Sequence of chain 2.C:
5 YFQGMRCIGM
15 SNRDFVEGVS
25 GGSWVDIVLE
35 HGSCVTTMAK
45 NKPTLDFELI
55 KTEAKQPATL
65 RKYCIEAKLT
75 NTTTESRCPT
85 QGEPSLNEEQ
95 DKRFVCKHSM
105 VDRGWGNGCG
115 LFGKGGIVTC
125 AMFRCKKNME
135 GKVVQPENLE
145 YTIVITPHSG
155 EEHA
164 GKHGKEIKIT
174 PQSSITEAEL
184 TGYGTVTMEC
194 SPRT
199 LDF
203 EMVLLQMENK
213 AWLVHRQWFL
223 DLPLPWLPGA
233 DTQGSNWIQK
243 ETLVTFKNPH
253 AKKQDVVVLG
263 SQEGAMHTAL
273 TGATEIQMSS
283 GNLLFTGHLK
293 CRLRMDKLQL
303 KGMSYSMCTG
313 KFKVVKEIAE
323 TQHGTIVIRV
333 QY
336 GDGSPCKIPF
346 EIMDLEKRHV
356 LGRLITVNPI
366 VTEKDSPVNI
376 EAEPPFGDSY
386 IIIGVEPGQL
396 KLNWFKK

Binding-site contacts:
Ligand atom C5 contacts residue NAG1 of chain 2.T at 3.7 Å.
Ligand atom C4 contacts residue NAG1 of chain 2.T at 2.9 Å.
Ligand atom O5 contacts residue THR48 of chain 2.D at 4.0 Å.
Ligand atom O3 contacts residue NAG1 of chain 2.T at 2.4 Å (h-bond).
Ligand atom C4 contacts residue ASN75 of chain 2.C at 4.0 Å.
Ligand atom C1 contacts residue ASN75 of chain 2.C at 1.3 Å.
Ligand atom C8 contacts residue PHE98 of chain 2.C at 3.6 Å (hydrophobic).
Ligand atom C2 contacts residue ASN75 of chain 2.C at 2.6 Å.
Ligand atom O6 contacts residue GLU46 of chain 2.D at 3.8 Å.
Ligand atom C5 contacts residue ASN75 of chain 2.C at 3.2 Å.
Ligand atom C8 contacts residue MET126 of chain 2.C at 3.7 Å (hydrophobic).
Ligand atom C3 contacts residue NAG1 of chain 2.T at 3.3 Å.
Ligand atom C6 contacts residue ASN75 of chain 2.C at 3.8 Å.
Ligand atom O6 contacts residue CYS45 of chain 2.D at 3.4 Å (h-bond).
Ligand atom O6 contacts residue THR48 of chain 2.D at 4.0 Å.
Ligand atom C6 contacts residue THR48 of chain 2.D at 4.4 Å.
Ligand atom O7 contacts residue MET126 of chain 2.C at 3.1 Å.
Ligand atom C8 contacts residue ASN75 of chain 2.C at 3.0 Å.
Ligand atom O7 contacts residue ASN75 of chain 2.C at 3.2 Å (h-bond).
Ligand atom C7 contacts residue ASN75 of chain 2.C at 2.8 Å.
Ligand atom O5 contacts residue ASN75 of chain 2.C at 2.1 Å (h-bond).
Ligand atom O6 contacts residue NAG1 of chain 2.T at 4.1 Å.
Ligand atom C3 contacts residue ASN75 of chain 2.C at 3.5 Å.
Ligand atom O6 contacts residue ASN75 of chain 2.C at 3.8 Å.
Ligand atom C6 contacts residue CYS45 of chain 2.D at 4.4 Å (hydrophobic).
Ligand atom C2 contacts residue NAG1 of chain 2.T at 4.1 Å.
Ligand atom C7 contacts residue MET126 of chain 2.C at 3.8 Å (hydrophobic).
Ligand atom N2 contacts residue ASN75 of chain 2.C at 3.0 Å (h-bond).
Ligand atom C6 contacts residue NAG1 of chain 2.T at 3.4 Å.
Ligand atom O4 contacts residue NAG1 of chain 2.T at 1.6 Å.

Sequence of chain 2.D:
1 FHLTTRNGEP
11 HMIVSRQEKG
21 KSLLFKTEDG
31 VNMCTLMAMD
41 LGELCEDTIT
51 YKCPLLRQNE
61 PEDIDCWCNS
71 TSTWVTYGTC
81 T

This protein binds this small molecule.
Small molecule (SMILES): CC(=O)N[C@@H]1[C@@H](O)[C@H](O)[C@@H](CO)O[C@H]1O